Binding-site contacts:
Ligand atom CB contacts residue ALA258 of chain 1.A at 3.8 Å (hydrophobic).
Ligand atom CD1 contacts residue GLN115 of chain 1.A at 3.4 Å.
Ligand atom CD1 contacts residue MSE256 of chain 1.A at 3.6 Å.
Ligand atom CD2 contacts residue GLU117 of chain 1.A at 3.9 Å.
Ligand atom O1 contacts residue GLU316 of chain 1.A at 2.8 Å (salt-bridge).
Ligand atom CD1 contacts residue MSE259 of chain 1.A at 3.5 Å.
Ligand atom CA contacts residue GLU260 of chain 1.A at 3.2 Å.
Ligand atom N contacts residue GLU316 of chain 1.A at 3.0 Å (salt-bridge).
Ligand atom O1 contacts residue ZN1 of chain 1.E at 2.3 Å.
Ligand atom P contacts residue ZN1 of chain 1.E at 2.7 Å.
Ligand atom CA contacts residue GLU117 of chain 1.A at 3.7 Å.
Ligand atom P contacts residue HIS293 of chain 1.A at 3.8 Å.
Ligand atom O3 contacts residue ALA258 of chain 1.A at 3.9 Å.
Ligand atom N contacts residue LYS315 of chain 1.A at 3.6 Å.
Ligand atom CB contacts residue TYR377 of chain 1.A at 3.8 Å (hydrophobic).
Ligand atom O1 contacts residue HIS293 of chain 1.A at 3.5 Å (h-bond).
Ligand atom P contacts residue TYR377 of chain 1.A at 3.7 Å.
Ligand atom O3 contacts residue HIS293 of chain 1.A at 3.0 Å (h-bond).
Ligand atom O2 contacts residue GLU294 of chain 1.A at 3.3 Å (salt-bridge).
Ligand atom P contacts residue GLU260 of chain 1.A at 3.8 Å.
Ligand atom O3 contacts residue GLU260 of chain 1.A at 3.1 Å (salt-bridge).
Ligand atom N contacts residue GLU260 of chain 1.A at 2.8 Å (salt-bridge).
Ligand atom CG contacts residue GLU117 of chain 1.A at 3.5 Å.
Ligand atom CG contacts residue MSE259 of chain 1.A at 3.5 Å.
Ligand atom CA contacts residue ZN1 of chain 1.E at 3.8 Å.
Ligand atom O3 contacts residue ZN1 of chain 1.E at 2.1 Å.
Ligand atom O1 contacts residue TYR377 of chain 1.A at 2.5 Å (h-bond).
Ligand atom CA contacts residue ALA258 of chain 1.A at 3.4 Å (hydrophobic).
Ligand atom CD2 contacts residue MSE256 of chain 1.A at 3.8 Å.
Ligand atom O3 contacts residue HIS297 of chain 1.A at 3.2 Å (h-bond).
Ligand atom P contacts residue ALA258 of chain 1.A at 3.5 Å.
Ligand atom CD2 contacts residue TYR372 of chain 1.A at 3.6 Å (hydrophobic).
Ligand atom O2 contacts residue ZN1 of chain 1.E at 3.9 Å.
Ligand atom O3 contacts residue GLU294 of chain 1.A at 2.8 Å (salt-bridge).
Ligand atom N contacts residue ZN1 of chain 1.E at 3.6 Å.
Ligand atom O2 contacts residue ALA258 of chain 1.A at 2.9 Å (h-bond).
Ligand atom CD1 contacts residue ALA258 of chain 1.A at 3.4 Å (hydrophobic).
Ligand atom P contacts residue GLU294 of chain 1.A at 3.6 Å.
Ligand atom N contacts residue GLU117 of chain 1.A at 2.8 Å (salt-bridge).
Ligand atom CA contacts residue MSE259 of chain 1.A at 3.9 Å.

Sequence of chain 1.A:
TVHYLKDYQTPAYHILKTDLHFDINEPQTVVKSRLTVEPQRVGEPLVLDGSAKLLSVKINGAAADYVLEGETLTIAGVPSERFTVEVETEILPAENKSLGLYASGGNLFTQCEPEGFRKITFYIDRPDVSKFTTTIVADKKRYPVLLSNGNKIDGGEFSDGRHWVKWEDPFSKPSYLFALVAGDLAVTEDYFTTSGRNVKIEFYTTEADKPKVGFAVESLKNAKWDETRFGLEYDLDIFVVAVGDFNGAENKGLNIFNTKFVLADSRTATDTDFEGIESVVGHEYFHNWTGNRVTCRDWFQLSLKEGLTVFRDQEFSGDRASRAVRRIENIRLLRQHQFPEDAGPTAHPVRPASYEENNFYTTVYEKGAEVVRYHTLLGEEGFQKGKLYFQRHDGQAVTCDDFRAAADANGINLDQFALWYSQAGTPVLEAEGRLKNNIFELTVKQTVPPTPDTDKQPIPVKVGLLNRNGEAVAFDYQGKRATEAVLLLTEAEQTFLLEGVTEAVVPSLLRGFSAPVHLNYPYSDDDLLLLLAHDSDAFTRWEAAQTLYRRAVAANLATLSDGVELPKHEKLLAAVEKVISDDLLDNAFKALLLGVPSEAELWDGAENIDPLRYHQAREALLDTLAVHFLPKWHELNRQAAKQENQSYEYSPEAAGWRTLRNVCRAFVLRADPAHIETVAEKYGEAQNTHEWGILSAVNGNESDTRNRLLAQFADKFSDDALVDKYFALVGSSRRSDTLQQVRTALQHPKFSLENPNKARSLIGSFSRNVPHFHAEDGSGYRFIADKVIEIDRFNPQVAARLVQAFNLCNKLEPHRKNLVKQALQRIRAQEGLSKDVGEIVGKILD

The small molecule below binds the protein below.
Small molecule (SMILES): CC(C)C[C@H](N)P(=O)(O)O